Binding-site contacts:
Ligand atom O17 contacts residue THR28 of chain 1.A at 3.3 Å (h-bond).
Ligand atom O17 contacts residue GLY29 of chain 1.A at 3.1 Å (h-bond).
Ligand atom O18 contacts residue LYS113 of chain 1.A at 4.0 Å.
Ligand atom O19 contacts residue GLU30 of chain 1.A at 3.9 Å.
Ligand atom C15 contacts residue VAL161 of chain 1.A at 3.6 Å (hydrophobic).
Ligand atom N2 contacts residue LEU31 of chain 1.A at 3.6 Å.
Ligand atom C9 contacts residue GLY27 of chain 1.A at 3.8 Å.
Ligand atom C1 contacts residue THR32 of chain 1.A at 3.9 Å.
Ligand atom C15 contacts residue LEU31 of chain 1.A at 3.7 Å (hydrophobic).
Ligand atom C1 contacts residue GLY22 of chain 1.A at 3.3 Å.
Ligand atom C4 contacts residue LEU31 of chain 1.A at 3.9 Å (hydrophobic).
Ligand atom C9 contacts residue TYR114 of chain 1.A at 3.5 Å (hydrophobic).
Ligand atom O19 contacts residue LYS113 of chain 1.A at 2.7 Å (salt-bridge).
Ligand atom C1 contacts residue LEU31 of chain 1.A at 4.0 Å (hydrophobic).
Ligand atom P12 contacts residue TYR114 of chain 1.A at 3.5 Å.
Ligand atom N2 contacts residue THR32 of chain 1.A at 4.0 Å.
Ligand atom O8 contacts residue LEU31 of chain 1.A at 3.4 Å.
Ligand atom N2 contacts residue GLY22 of chain 1.A at 3.5 Å.
Ligand atom N6 contacts residue GLY22 of chain 1.A at 3.4 Å (h-bond).
Ligand atom S5 contacts residue GLY22 of chain 1.A at 3.7 Å.
Ligand atom C7 contacts residue LEU31 of chain 1.A at 3.9 Å (hydrophobic).
Ligand atom C10 contacts residue GLY27 of chain 1.A at 3.9 Å.
Ligand atom C1 contacts residue VAL18 of chain 1.A at 4.0 Å (hydrophobic).
Ligand atom P12 contacts residue LYS113 of chain 1.A at 3.8 Å.
Ligand atom S5 contacts residue GLU21 of chain 1.A at 3.7 Å.
Ligand atom C11 contacts residue ARG141 of chain 1.A at 3.5 Å.
Ligand atom C3 contacts residue LEU31 of chain 1.A at 3.6 Å (hydrophobic).
Ligand atom O19 contacts residue LEU31 of chain 1.A at 3.9 Å.
Ligand atom O18 contacts residue GLY27 of chain 1.A at 3.6 Å.
Ligand atom O17 contacts residue GLU30 of chain 1.A at 2.7 Å (salt-bridge).
Ligand atom N6 contacts residue THR32 of chain 1.A at 3.0 Å (h-bond).
Ligand atom O8 contacts residue TYR114 of chain 1.A at 3.9 Å.
Ligand atom O17 contacts residue LEU31 of chain 1.A at 3.0 Å (h-bond).
Ligand atom N6 contacts residue VAL18 of chain 1.A at 2.9 Å (h-bond).
Ligand atom O18 contacts residue THR28 of chain 1.A at 2.6 Å (h-bond).
Ligand atom O19 contacts residue TYR114 of chain 1.A at 2.4 Å (h-bond).
Ligand atom P12 contacts residue THR28 of chain 1.A at 3.5 Å.
Ligand atom C3 contacts residue GLY22 of chain 1.A at 4.0 Å.
Ligand atom C13 contacts residue ALA25 of chain 1.A at 3.7 Å (hydrophobic).
Ligand atom C10 contacts residue ARG141 of chain 1.A at 3.5 Å.

Sequence of chain 1.A:
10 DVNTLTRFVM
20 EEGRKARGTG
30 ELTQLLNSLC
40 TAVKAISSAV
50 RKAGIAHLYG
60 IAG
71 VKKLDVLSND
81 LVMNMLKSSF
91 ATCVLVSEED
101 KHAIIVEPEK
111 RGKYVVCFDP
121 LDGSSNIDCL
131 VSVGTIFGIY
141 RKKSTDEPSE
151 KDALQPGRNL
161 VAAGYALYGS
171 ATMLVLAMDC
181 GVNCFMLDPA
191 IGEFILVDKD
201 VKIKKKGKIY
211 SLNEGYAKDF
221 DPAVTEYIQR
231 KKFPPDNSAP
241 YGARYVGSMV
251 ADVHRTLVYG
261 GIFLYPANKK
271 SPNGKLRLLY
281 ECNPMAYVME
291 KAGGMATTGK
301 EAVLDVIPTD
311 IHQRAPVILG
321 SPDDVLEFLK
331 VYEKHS

This protein binds this small molecule.
Small molecule (SMILES): CC(C)Cc1sc(N)nc1-c1ccc(P(=O)(O)O)o1